Sequence of chain 1.MA:
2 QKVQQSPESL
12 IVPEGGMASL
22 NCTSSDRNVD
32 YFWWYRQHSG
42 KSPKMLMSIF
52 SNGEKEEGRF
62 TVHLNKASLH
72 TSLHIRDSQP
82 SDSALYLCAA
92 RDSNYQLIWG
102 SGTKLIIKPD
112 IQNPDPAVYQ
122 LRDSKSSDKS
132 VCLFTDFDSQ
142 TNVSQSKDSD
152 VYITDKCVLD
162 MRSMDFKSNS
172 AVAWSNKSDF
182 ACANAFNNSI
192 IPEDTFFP

Sequence of chain 1.NA:
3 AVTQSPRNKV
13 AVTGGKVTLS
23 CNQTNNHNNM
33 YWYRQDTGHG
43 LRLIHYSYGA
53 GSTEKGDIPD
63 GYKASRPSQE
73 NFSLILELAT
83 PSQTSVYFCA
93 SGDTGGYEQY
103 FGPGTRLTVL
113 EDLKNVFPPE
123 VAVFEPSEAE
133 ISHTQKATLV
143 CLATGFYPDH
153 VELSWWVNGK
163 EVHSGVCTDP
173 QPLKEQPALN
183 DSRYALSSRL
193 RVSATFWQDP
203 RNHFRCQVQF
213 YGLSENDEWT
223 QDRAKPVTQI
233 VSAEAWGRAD

Binding-site contacts:
Ligand atom CG1 contacts residue TYR9 of chain 1.JA at 3.0 Å (hydrophobic).
Ligand atom O contacts residue TYR84 of chain 1.JA at 3.0 Å (h-bond).
Ligand atom O contacts residue LYS146 of chain 1.JA at 3.2 Å.
Ligand atom CG2 contacts residue TRP147 of chain 1.JA at 3.3 Å (hydrophobic).
Ligand atom OXT contacts residue THR143 of chain 1.JA at 2.4 Å (h-bond).
Ligand atom CB contacts residue GLU63 of chain 1.JA at 3.4 Å.
Ligand atom C contacts residue ASP77 of chain 1.JA at 3.5 Å.
Ligand atom O contacts residue TRP147 of chain 1.JA at 2.8 Å (h-bond).
Ligand atom CA contacts residue ASP95 of chain 1.NA at 3.3 Å.
Ligand atom CG2 contacts residue TYR171 of chain 1.JA at 3.4 Å (hydrophobic).
Ligand atom O contacts residue ASN30 of chain 1.NA at 3.3 Å (h-bond).
Ligand atom CA contacts residue TYR96 of chain 1.MA at 3.2 Å (hydrophobic).
Ligand atom C contacts residue TYR159 of chain 1.JA at 3.2 Å (hydrophobic).
Ligand atom N contacts residue TYR99 of chain 1.JA at 3.5 Å (h-bond).
Ligand atom CG2 contacts residue GLU63 of chain 1.JA at 3.1 Å.
Ligand atom O contacts residue TYR7 of chain 1.JA at 3.1 Å.
Ligand atom O contacts residue TYR159 of chain 1.JA at 2.3 Å (h-bond).
Ligand atom C contacts residue THR143 of chain 1.JA at 3.4 Å.
Ligand atom OXT contacts residue TYR84 of chain 1.JA at 2.9 Å (h-bond).
Ligand atom CG1 contacts residue GLY97 of chain 1.NA at 3.4 Å.
Ligand atom O contacts residue GLN156 of chain 1.JA at 3.5 Å (h-bond).
Ligand atom CG2 contacts residue TRP167 of chain 1.JA at 3.4 Å (hydrophobic).
Ligand atom O contacts residue TRP147 of chain 1.JA at 3.5 Å (h-bond).
Ligand atom CG1 contacts residue TYR59 of chain 1.JA at 3.3 Å (hydrophobic).
Ligand atom CG1 contacts residue TYR7 of chain 1.JA at 3.1 Å (hydrophobic).
Ligand atom N contacts residue ARG163 of chain 1.JA at 3.5 Å.
Ligand atom N contacts residue THR96 of chain 1.NA at 3.4 Å (h-bond).
Ligand atom O contacts residue ASP95 of chain 1.NA at 3.0 Å.
Ligand atom CG contacts residue THR143 of chain 1.JA at 3.2 Å.
Ligand atom N contacts residue GLN156 of chain 1.JA at 3.1 Å (h-bond).
Ligand atom C contacts residue TYR84 of chain 1.JA at 3.4 Å (hydrophobic).
Ligand atom CG1 contacts residue GLU63 of chain 1.JA at 3.3 Å.
Ligand atom O contacts residue TYR96 of chain 1.MA at 3.2 Å.
Ligand atom N contacts residue TYR159 of chain 1.JA at 3.5 Å.
Ligand atom CG1 contacts residue TYR99 of chain 1.JA at 3.3 Å (hydrophobic).
Ligand atom CB contacts residue ASP77 of chain 1.JA at 3.4 Å.
Ligand atom CG2 contacts residue GLN156 of chain 1.JA at 3.2 Å.
Ligand atom O contacts residue THR80 of chain 1.JA at 3.3 Å.
Ligand atom CG1 contacts residue TYR171 of chain 1.JA at 3.2 Å (hydrophobic).
Ligand atom C contacts residue TRP147 of chain 1.JA at 3.4 Å (hydrophobic).

This protein binds this small molecule.
Small molecule (SMILES): CC(C)[C@H](N)C(=O)N[C@H](C(=O)NCC(=O)N[C@@H](C)C(=O)N[C@H](C(=O)NCC(=O)N[C@H](C(=O)NCC(=O)N[C@@H](CCCCN)C(=O)O)C(C)C)C(C)C)C(C)C

Sequence of chain 1.JA:
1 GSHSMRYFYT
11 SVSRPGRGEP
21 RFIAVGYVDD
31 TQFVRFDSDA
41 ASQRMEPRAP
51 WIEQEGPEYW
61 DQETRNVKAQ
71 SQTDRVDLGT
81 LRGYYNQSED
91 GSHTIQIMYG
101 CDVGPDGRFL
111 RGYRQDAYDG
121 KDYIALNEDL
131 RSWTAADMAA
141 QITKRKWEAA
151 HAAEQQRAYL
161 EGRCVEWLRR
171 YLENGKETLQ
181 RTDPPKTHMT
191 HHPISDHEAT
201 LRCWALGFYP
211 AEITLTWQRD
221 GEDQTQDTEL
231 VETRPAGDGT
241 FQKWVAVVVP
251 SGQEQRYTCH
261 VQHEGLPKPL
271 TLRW